Sequence of chain 1.A:
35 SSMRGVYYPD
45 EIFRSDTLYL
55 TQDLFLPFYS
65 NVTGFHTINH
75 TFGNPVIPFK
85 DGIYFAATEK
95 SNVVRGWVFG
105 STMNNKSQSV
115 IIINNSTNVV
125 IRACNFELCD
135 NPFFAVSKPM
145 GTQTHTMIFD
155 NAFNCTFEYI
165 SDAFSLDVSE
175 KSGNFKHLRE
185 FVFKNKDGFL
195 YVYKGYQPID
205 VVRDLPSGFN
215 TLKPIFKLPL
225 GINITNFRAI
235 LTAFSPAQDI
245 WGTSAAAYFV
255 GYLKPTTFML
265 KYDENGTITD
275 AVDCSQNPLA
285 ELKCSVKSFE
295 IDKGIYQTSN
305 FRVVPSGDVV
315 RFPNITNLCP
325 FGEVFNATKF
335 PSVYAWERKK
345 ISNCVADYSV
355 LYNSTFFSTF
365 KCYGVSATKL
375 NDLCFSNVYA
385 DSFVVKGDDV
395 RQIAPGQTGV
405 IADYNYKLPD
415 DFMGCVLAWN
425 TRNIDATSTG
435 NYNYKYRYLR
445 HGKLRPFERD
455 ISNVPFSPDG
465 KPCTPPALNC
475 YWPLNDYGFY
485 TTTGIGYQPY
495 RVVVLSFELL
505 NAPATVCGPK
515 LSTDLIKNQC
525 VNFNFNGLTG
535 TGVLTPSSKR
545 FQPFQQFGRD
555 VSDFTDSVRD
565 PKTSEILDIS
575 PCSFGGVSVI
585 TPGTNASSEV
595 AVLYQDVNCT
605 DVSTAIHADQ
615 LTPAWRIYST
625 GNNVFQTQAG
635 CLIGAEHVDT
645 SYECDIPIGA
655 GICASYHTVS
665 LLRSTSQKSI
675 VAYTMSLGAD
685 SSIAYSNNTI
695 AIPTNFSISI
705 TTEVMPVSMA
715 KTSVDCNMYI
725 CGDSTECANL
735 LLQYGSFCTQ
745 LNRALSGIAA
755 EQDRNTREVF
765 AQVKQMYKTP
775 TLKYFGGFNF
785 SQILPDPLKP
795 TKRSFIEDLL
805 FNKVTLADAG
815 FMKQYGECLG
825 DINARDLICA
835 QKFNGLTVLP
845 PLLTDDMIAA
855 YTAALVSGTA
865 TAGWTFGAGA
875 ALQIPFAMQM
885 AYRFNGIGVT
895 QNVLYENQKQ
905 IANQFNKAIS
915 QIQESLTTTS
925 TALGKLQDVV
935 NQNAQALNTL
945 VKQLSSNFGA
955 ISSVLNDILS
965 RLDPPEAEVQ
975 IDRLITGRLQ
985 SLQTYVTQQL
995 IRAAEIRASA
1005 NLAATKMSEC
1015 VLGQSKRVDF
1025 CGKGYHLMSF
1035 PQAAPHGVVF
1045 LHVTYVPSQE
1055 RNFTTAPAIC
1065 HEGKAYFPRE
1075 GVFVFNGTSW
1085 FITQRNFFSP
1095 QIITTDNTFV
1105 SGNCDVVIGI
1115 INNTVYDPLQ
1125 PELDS

A protein and the small-molecule ligand that binds it are described below.
Small molecule (SMILES): CC(=O)N[C@@H]1[C@@H](O)[C@H](O)[C@@H](CO)O[C@H]1O

Binding-site contacts:
Ligand atom C7 contacts residue PHE329 of chain 1.A at 3.9 Å (hydrophobic).
Ligand atom C7 contacts residue ASN330 of chain 1.A at 3.1 Å.
Ligand atom C4 contacts residue PHE360 of chain 1.A at 4.1 Å (hydrophobic).
Ligand atom O6 contacts residue SER358 of chain 1.A at 2.9 Å (h-bond).
Ligand atom C8 contacts residue ASN330 of chain 1.A at 3.8 Å.
Ligand atom O3 contacts residue TRP423 of chain 1.A at 3.5 Å.
Ligand atom C3 contacts residue ASN330 of chain 1.A at 3.9 Å.
Ligand atom C1 contacts residue ASN330 of chain 1.A at 1.5 Å.
Ligand atom O3 contacts residue PHE329 of chain 1.A at 4.1 Å.
Ligand atom O6 contacts residue PHE361 of chain 1.A at 3.5 Å.
Ligand atom N2 contacts residue PHE329 of chain 1.A at 2.8 Å (h-bond).
Ligand atom C1 contacts residue PHE329 of chain 1.A at 4.0 Å (hydrophobic).
Ligand atom C8 contacts residue ARG495 of chain 1.A at 3.9 Å.
Ligand atom C4 contacts residue ASN330 of chain 1.A at 4.1 Å.
Ligand atom C8 contacts residue ALA331 of chain 1.A at 3.5 Å (hydrophobic).
Ligand atom O7 contacts residue TRP423 of chain 1.A at 3.1 Å.
Ligand atom C3 contacts residue PHE360 of chain 1.A at 4.1 Å (hydrophobic).
Ligand atom C2 contacts residue PHE329 of chain 1.A at 3.1 Å (hydrophobic).
Ligand atom O6 contacts residue LEU355 of chain 1.A at 3.6 Å.
Ligand atom C6 contacts residue PHE360 of chain 1.A at 3.6 Å (hydrophobic).
Ligand atom O3 contacts residue PHE361 of chain 1.A at 3.5 Å.
Ligand atom N2 contacts residue ARG495 of chain 1.A at 4.2 Å.
Ligand atom O3 contacts residue ARG495 of chain 1.A at 4.0 Å.
Ligand atom C7 contacts residue TRP423 of chain 1.A at 3.6 Å (hydrophobic).
Ligand atom O5 contacts residue ASN330 of chain 1.A at 2.3 Å (h-bond).
Ligand atom O7 contacts residue ASN330 of chain 1.A at 3.2 Å (h-bond).
Ligand atom O7 contacts residue PHE360 of chain 1.A at 4.2 Å.
Ligand atom C5 contacts residue ASN330 of chain 1.A at 3.7 Å.
Ligand atom N2 contacts residue TRP423 of chain 1.A at 4.2 Å.
Ligand atom C8 contacts residue TRP423 of chain 1.A at 4.1 Å (hydrophobic).
Ligand atom O4 contacts residue PHE360 of chain 1.A at 3.1 Å.
Ligand atom N2 contacts residue ASN330 of chain 1.A at 3.1 Å (h-bond).
Ligand atom C5 contacts residue PHE360 of chain 1.A at 3.6 Å (hydrophobic).
Ligand atom C4 contacts residue PHE361 of chain 1.A at 3.4 Å (hydrophobic).
Ligand atom C6 contacts residue SER358 of chain 1.A at 3.4 Å.
Ligand atom C3 contacts residue PHE361 of chain 1.A at 4.2 Å (hydrophobic).
Ligand atom C8 contacts residue PHE329 of chain 1.A at 4.2 Å (hydrophobic).
Ligand atom C3 contacts residue TRP423 of chain 1.A at 3.7 Å (hydrophobic).
Ligand atom O4 contacts residue PHE361 of chain 1.A at 3.1 Å.
Ligand atom C2 contacts residue ASN330 of chain 1.A at 2.5 Å.